Binding-site contacts:
Ligand atom C8 contacts residue LEU132 of chain 1.A at 4.0 Å (hydrophobic).
Ligand atom O7 contacts residue THR326 of chain 1.A at 3.6 Å.
Ligand atom C2 contacts residue ASN330 of chain 1.A at 4.2 Å.
Ligand atom C6 contacts residue ASN135 of chain 1.A at 4.5 Å.
Ligand atom C3 contacts residue ALA327 of chain 1.A at 4.2 Å (hydrophobic).
Ligand atom C3 contacts residue ASN135 of chain 1.A at 3.7 Å.
Ligand atom C2 contacts residue THR326 of chain 1.A at 3.8 Å.
Ligand atom C5 contacts residue ASN135 of chain 1.A at 3.5 Å.
Ligand atom C4 contacts residue ASN330 of chain 1.A at 3.6 Å.
Ligand atom O4 contacts residue THR326 of chain 1.A at 4.2 Å.
Ligand atom C8 contacts residue ILE128 of chain 1.A at 4.5 Å (hydrophobic).
Ligand atom N2 contacts residue GLY131 of chain 1.A at 4.5 Å.
Ligand atom C7 contacts residue THR326 of chain 1.A at 4.4 Å.
Ligand atom C8 contacts residue ASN330 of chain 1.A at 4.1 Å.
Ligand atom C6 contacts residue ASN330 of chain 1.A at 4.3 Å.
Ligand atom N2 contacts residue ALA327 of chain 1.A at 3.9 Å.
Ligand atom O6 contacts residue GLU323 of chain 1.A at 2.8 Å.
Ligand atom C1 contacts residue ASN330 of chain 1.A at 4.1 Å.
Ligand atom C7 contacts residue ASN330 of chain 1.A at 3.5 Å.
Ligand atom O3 contacts residue ALA327 of chain 1.A at 4.0 Å.
Ligand atom C4 contacts residue ASN135 of chain 1.A at 4.1 Å.
Ligand atom O7 contacts residue LEU132 of chain 1.A at 3.9 Å.
Ligand atom C8 contacts residue ALA327 of chain 1.A at 3.6 Å (hydrophobic).
Ligand atom O7 contacts residue ASN135 of chain 1.A at 4.0 Å.
Ligand atom C7 contacts residue LEU132 of chain 1.A at 4.3 Å (hydrophobic).
Ligand atom N2 contacts residue ASN330 of chain 1.A at 4.0 Å.
Ligand atom N2 contacts residue ASN135 of chain 1.A at 2.9 Å (h-bond).
Ligand atom C6 contacts residue GLU323 of chain 1.A at 3.9 Å.
Ligand atom C7 contacts residue ALA327 of chain 1.A at 4.0 Å (hydrophobic).
Ligand atom C2 contacts residue ASN135 of chain 1.A at 2.4 Å.
Ligand atom O7 contacts residue ASN330 of chain 1.A at 3.0 Å (h-bond).
Ligand atom C5 contacts residue ASN330 of chain 1.A at 3.5 Å.
Ligand atom C3 contacts residue ASN330 of chain 1.A at 3.9 Å.
Ligand atom O5 contacts residue ASN135 of chain 1.A at 2.2 Å (h-bond).
Ligand atom C1 contacts residue ASN135 of chain 1.A at 1.4 Å.
Ligand atom C8 contacts residue GLY131 of chain 1.A at 4.0 Å.
Ligand atom C1 contacts residue THR326 of chain 1.A at 4.4 Å.
Ligand atom O4 contacts residue ASN330 of chain 1.A at 3.0 Å (h-bond).
Ligand atom C7 contacts residue ASN135 of chain 1.A at 3.7 Å.

Sequence of chain 1.A:
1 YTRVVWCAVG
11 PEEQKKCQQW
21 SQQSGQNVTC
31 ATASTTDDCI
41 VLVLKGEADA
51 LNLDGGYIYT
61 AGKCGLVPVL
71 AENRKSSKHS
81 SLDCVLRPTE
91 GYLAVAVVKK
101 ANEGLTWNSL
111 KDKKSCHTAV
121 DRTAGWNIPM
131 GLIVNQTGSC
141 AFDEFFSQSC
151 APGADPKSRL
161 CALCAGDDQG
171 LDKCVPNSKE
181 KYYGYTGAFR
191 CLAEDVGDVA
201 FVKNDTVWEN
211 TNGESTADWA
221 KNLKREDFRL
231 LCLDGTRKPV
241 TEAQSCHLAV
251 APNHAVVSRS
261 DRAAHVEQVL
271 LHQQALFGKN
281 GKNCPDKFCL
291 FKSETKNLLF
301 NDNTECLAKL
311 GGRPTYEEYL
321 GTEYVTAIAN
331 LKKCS

A small-molecule ligand and the protein it binds are described below.
Small molecule (SMILES): CC(=O)N[C@H]1[C@H](O[C@H]2[C@H](O)[C@@H](NC(C)=O)CO[C@@H]2CO)O[C@H](CO)[C@@H](O)[C@@H]1O